Binding-site contacts:
Ligand atom C19 contacts residue THR241 of chain 1.A at 3.2 Å.
Ligand atom C15 contacts residue GLN21 of chain 1.A at 3.7 Å.
Ligand atom C6 contacts residue TYR80 of chain 1.A at 3.5 Å (hydrophobic).
Ligand atom C9 contacts residue GLY239 of chain 1.A at 3.8 Å.
Ligand atom C19 contacts residue SER19 of chain 1.A at 3.0 Å.
Ligand atom N1 contacts residue ASP237 of chain 1.A at 2.6 Å (salt-bridge).
Ligand atom C18 contacts residue GLY239 of chain 1.A at 3.4 Å.
Ligand atom C2 contacts residue THR240 of chain 1.A at 3.0 Å.
Ligand atom C19 contacts residue GLY22 of chain 1.A at 3.7 Å.
Ligand atom C18 contacts residue SER238 of chain 1.A at 3.2 Å.
Ligand atom N1 contacts residue THR240 of chain 1.A at 2.8 Å (h-bond).
Ligand atom O1 contacts residue SER19 of chain 1.A at 3.5 Å (h-bond).
Ligand atom C7 contacts residue ILE127 of chain 1.A at 3.5 Å (hydrophobic).
Ligand atom C17 contacts residue LEU39 of chain 1.A at 3.8 Å (hydrophobic).
Ligand atom C17 contacts residue GLY22 of chain 1.A at 3.4 Å.
Ligand atom N3 contacts residue GLY239 of chain 1.A at 3.3 Å (h-bond).
Ligand atom O1 contacts residue THR241 of chain 1.A at 3.2 Å (h-bond).
Ligand atom C6 contacts residue ASP41 of chain 1.A at 3.6 Å.
Ligand atom C12 contacts residue PHE117 of chain 1.A at 3.7 Å (hydrophobic).
Ligand atom N2 contacts residue GLY239 of chain 1.A at 3.8 Å.
Ligand atom C7 contacts residue ASP41 of chain 1.A at 3.0 Å.
Ligand atom C15 contacts residue GLY22 of chain 1.A at 3.7 Å.
Ligand atom N2 contacts residue GLY43 of chain 1.A at 3.7 Å.
Ligand atom C17 contacts residue SER238 of chain 1.A at 3.8 Å.
Ligand atom C18 contacts residue THR240 of chain 1.A at 3.7 Å.
Ligand atom C19 contacts residue THR240 of chain 1.A at 3.6 Å.
Ligand atom C2 contacts residue ASP237 of chain 1.A at 3.5 Å.
Ligand atom C18 contacts residue GLY22 of chain 1.A at 3.5 Å.
Ligand atom C13 contacts residue TYR80 of chain 1.A at 3.4 Å (hydrophobic).
Ligand atom O1 contacts residue GLN21 of chain 1.A at 3.8 Å.
Ligand atom C16 contacts residue GLN21 of chain 1.A at 3.5 Å.
Ligand atom C17 contacts residue GLY239 of chain 1.A at 3.2 Å.
Ligand atom C3 contacts residue ASP237 of chain 1.A at 3.4 Å.
Ligand atom C20 contacts residue GLY239 of chain 1.A at 3.6 Å.
Ligand atom O1 contacts residue GLY22 of chain 1.A at 3.6 Å.
Ligand atom O1 contacts residue GLY20 of chain 1.A at 3.8 Å.
Ligand atom C15 contacts residue GLY239 of chain 1.A at 3.5 Å.
Ligand atom N2 contacts residue ASP237 of chain 1.A at 3.0 Å (salt-bridge).
Ligand atom N2 contacts residue ASP41 of chain 1.A at 2.9 Å (salt-bridge).
Ligand atom C14 contacts residue TRP124 of chain 1.A at 3.7 Å (hydrophobic).

Sequence of chain 1.A:
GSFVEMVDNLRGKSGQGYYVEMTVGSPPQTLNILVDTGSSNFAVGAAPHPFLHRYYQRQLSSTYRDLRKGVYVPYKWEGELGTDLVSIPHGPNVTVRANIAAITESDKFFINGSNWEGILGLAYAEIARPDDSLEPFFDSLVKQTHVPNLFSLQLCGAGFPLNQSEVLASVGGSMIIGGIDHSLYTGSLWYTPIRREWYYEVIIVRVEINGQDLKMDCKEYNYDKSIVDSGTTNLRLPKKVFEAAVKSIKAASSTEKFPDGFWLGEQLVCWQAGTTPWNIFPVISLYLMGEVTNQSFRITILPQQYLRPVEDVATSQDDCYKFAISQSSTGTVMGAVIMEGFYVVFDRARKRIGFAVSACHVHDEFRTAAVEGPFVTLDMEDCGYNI

This protein binds this small molecule.
Small molecule (SMILES): CN(Cc1cccc(CCc2cccnc2N)c1)Cc1ccco1